Sequence of chain 1.A:
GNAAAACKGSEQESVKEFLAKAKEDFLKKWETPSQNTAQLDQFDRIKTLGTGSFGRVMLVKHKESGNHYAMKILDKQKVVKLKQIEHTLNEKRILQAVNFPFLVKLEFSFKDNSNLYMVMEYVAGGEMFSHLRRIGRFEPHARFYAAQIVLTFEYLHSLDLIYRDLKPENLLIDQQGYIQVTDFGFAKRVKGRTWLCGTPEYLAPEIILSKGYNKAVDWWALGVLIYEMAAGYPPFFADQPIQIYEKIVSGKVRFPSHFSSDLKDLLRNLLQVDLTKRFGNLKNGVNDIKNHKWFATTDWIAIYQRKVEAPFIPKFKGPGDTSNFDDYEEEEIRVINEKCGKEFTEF

A small-molecule ligand and the protein it binds are described below.
Small molecule (SMILES): Nc1ncnc2c1ncn2[C@@H]1O[C@H](CO[P](=O)(O)O[P](=O)(O)NP(=O)(O)O)[C@@H](O)[C@H]1O

Sequence of chain 1.B:
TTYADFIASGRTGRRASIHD

Binding-site contacts:
Ligand atom O1B contacts residue ASP184 of chain 1.A at 3.0 Å (salt-bridge).
Ligand atom O1A contacts residue LYS72 of chain 1.A at 2.9 Å (salt-bridge).
Ligand atom N3B contacts residue MG1 of chain 1.F at 3.4 Å.
Ligand atom O2G contacts residue LYS168 of chain 1.A at 2.9 Å (salt-bridge).
Ligand atom O2G contacts residue ASN171 of chain 1.A at 3.4 Å (h-bond).
Ligand atom N3B contacts residue MG1 of chain 1.E at 2.8 Å.
Ligand atom N3B contacts residue ASP184 of chain 1.A at 3.4 Å (salt-bridge).
Ligand atom PG contacts residue MG1 of chain 1.F at 3.1 Å.
Ligand atom C6 contacts residue ALA70 of chain 1.A at 3.4 Å (hydrophobic).
Ligand atom O2B contacts residue GLY52 of chain 1.A at 3.4 Å.
Ligand atom PB contacts residue MG1 of chain 1.F at 3.2 Å.
Ligand atom O1G contacts residue SER17 of chain 1.B at 3.0 Å (h-bond).
Ligand atom O3' contacts residue ARG14 of chain 1.B at 3.0 Å (salt-bridge).
Ligand atom O1B contacts residue LYS72 of chain 1.A at 3.0 Å (salt-bridge).
Ligand atom O2A contacts residue MG1 of chain 1.E at 2.0 Å.
Ligand atom O1B contacts residue MG1 of chain 1.F at 2.0 Å.
Ligand atom O3G contacts residue MG1 of chain 1.F at 2.0 Å.
Ligand atom N7 contacts residue THR183 of chain 1.A at 2.9 Å (h-bond).
Ligand atom N6 contacts residue GLU121 of chain 1.A at 2.8 Å (salt-bridge).
Ligand atom O3G contacts residue ASP184 of chain 1.A at 3.1 Å (salt-bridge).
Ligand atom O1A contacts residue ASP184 of chain 1.A at 3.4 Å.
Ligand atom C2 contacts residue VAL123 of chain 1.A at 3.5 Å (hydrophobic).
Ligand atom N6 contacts residue VAL104 of chain 1.A at 3.5 Å.
Ligand atom N3 contacts residue PHE327 of chain 1.A at 3.5 Å.
Ligand atom PG contacts residue MG1 of chain 1.E at 2.9 Å.
Ligand atom N1 contacts residue VAL123 of chain 1.A at 3.1 Å (h-bond).
Ligand atom O2' contacts residue GLU127 of chain 1.A at 2.6 Å (salt-bridge).
Ligand atom N1 contacts residue ALA70 of chain 1.A at 3.5 Å.
Ligand atom O2G contacts residue MG1 of chain 1.E at 2.0 Å.
Ligand atom C5 contacts residue LEU173 of chain 1.A at 3.5 Å (hydrophobic).
Ligand atom O2A contacts residue ASN171 of chain 1.A at 3.1 Å (h-bond).
Ligand atom O4' contacts residue VAL57 of chain 1.A at 3.5 Å.
Ligand atom PG contacts residue ASP184 of chain 1.A at 3.3 Å.
Ligand atom O3G contacts residue SER17 of chain 1.B at 2.7 Å (h-bond).
Ligand atom PA contacts residue MG1 of chain 1.E at 3.3 Å.
Ligand atom O3' contacts residue GLU127 of chain 1.A at 3.0 Å (salt-bridge).
Ligand atom O2A contacts residue ASP184 of chain 1.A at 2.9 Å (salt-bridge).
Ligand atom O3' contacts residue GLU170 of chain 1.A at 2.8 Å (salt-bridge).
Ligand atom O2G contacts residue ASP184 of chain 1.A at 2.9 Å (salt-bridge).
Ligand atom O5' contacts residue VAL57 of chain 1.A at 3.3 Å.